Binding-site contacts:
Ligand atom C1 contacts residue PHE5 of chain 1.C at 3.5 Å (hydrophobic).
Ligand atom C30 contacts residue VAL4 of chain 1.C at 3.5 Å (hydrophobic).
Ligand atom C34 contacts residue HIS248 of chain 1.B at 3.6 Å.
Ligand atom P46 contacts residue TYR300 of chain 1.B at 3.4 Å.
Ligand atom C24 contacts residue TYR251 of chain 1.B at 3.8 Å (hydrophobic).
Ligand atom C12 contacts residue GLY250 of chain 1.B at 3.5 Å.
Ligand atom C18 contacts residue TRP303 of chain 1.B at 3.7 Å (hydrophobic).
Ligand atom C1 contacts residue TRP102 of chain 1.B at 3.7 Å (hydrophobic).
Ligand atom C15 contacts residue GLY250 of chain 1.B at 3.4 Å.
Ligand atom O44 contacts residue LYS294 of chain 1.B at 4.0 Å.
Ligand atom C10 contacts residue TRP303 of chain 1.B at 3.7 Å (hydrophobic).
Ligand atom C18 contacts residue GLY250 of chain 1.B at 4.0 Å.
Ligand atom C35 contacts residue TYR200 of chain 1.A at 3.5 Å (hydrophobic).
Ligand atom O44 contacts residue LYS164 of chain 1.A at 4.0 Å.
Ligand atom O51 contacts residue HIS248 of chain 1.B at 2.9 Å (h-bond).
Ligand atom C27 contacts residue TYR166 of chain 1.A at 3.8 Å (hydrophobic).
Ligand atom O49 contacts residue TYR300 of chain 1.B at 2.6 Å (h-bond).
Ligand atom C6 contacts residue CYS254 of chain 1.B at 4.1 Å (hydrophobic).
Ligand atom O44 contacts residue ARG291 of chain 1.B at 3.0 Å (salt-bridge).
Ligand atom C6 contacts residue TRP102 of chain 1.B at 4.0 Å (hydrophobic).
Ligand atom C6 contacts residue CYS206 of chain 1.B at 3.9 Å (hydrophobic).
Ligand atom C22 contacts residue GLY250 of chain 1.B at 3.5 Å.
Ligand atom O51 contacts residue ARG291 of chain 1.B at 2.8 Å (salt-bridge).
Ligand atom C24 contacts residue VAL4 of chain 1.C at 4.0 Å (hydrophobic).
Ligand atom C1 contacts residue ARG202 of chain 1.B at 3.9 Å.
Ligand atom O50 contacts residue LYS294 of chain 1.B at 2.8 Å (salt-bridge).
Ligand atom P46 contacts residue HIS248 of chain 1.B at 4.0 Å.
Ligand atom C45 contacts residue TYR300 of chain 1.B at 3.5 Å (hydrophobic).
Ligand atom C30 contacts residue HIS201 of chain 1.A at 3.8 Å.
Ligand atom O51 contacts residue TYR300 of chain 1.B at 3.6 Å (h-bond).
Ligand atom C43 contacts residue ARG291 of chain 1.B at 3.8 Å.
Ligand atom C23 contacts residue HIS248 of chain 1.B at 3.9 Å.
Ligand atom C11 contacts residue PHE5 of chain 1.C at 4.0 Å (hydrophobic).
Ligand atom C30 contacts residue TYR166 of chain 1.A at 3.5 Å (hydrophobic).
Ligand atom O50 contacts residue ARG291 of chain 1.B at 3.8 Å.
Ligand atom C18 contacts residue TYR361 of chain 1.B at 3.5 Å (hydrophobic).
Ligand atom C24 contacts residue TYR166 of chain 1.A at 3.1 Å (hydrophobic).
Ligand atom C35 contacts residue HIS248 of chain 1.B at 3.8 Å.
Ligand atom C10 contacts residue CYS254 of chain 1.B at 3.6 Å (hydrophobic).
Ligand atom C6 contacts residue TYR205 of chain 1.B at 3.7 Å (hydrophobic).

The small molecule below binds the protein below.
Small molecule (SMILES): CC(C)=CCC/C(C)=C/CC/C(C)=C/CONC(=O)CP(=O)(O)O

Sequence of chain 1.A:
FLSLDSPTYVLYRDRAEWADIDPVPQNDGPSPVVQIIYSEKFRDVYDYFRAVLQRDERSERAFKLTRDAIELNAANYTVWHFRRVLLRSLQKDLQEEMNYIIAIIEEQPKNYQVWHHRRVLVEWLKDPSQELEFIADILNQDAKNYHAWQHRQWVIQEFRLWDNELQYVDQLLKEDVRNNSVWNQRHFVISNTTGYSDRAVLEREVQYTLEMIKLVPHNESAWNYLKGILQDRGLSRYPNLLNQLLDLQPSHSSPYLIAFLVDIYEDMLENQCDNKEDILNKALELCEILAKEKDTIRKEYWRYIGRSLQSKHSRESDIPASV

Sequence of chain 1.B:
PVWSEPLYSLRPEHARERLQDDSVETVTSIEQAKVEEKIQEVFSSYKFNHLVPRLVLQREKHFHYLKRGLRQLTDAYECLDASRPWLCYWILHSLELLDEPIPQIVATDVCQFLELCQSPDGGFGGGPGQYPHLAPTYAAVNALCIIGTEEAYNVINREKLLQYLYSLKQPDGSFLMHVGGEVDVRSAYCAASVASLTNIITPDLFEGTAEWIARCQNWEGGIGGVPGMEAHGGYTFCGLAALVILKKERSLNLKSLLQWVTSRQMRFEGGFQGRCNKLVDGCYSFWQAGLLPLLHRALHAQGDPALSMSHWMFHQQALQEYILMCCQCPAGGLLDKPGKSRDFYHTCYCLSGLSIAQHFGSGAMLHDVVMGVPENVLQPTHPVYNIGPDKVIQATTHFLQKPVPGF

Sequence of chain 1.C:
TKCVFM